Sequence of chain 1.A:
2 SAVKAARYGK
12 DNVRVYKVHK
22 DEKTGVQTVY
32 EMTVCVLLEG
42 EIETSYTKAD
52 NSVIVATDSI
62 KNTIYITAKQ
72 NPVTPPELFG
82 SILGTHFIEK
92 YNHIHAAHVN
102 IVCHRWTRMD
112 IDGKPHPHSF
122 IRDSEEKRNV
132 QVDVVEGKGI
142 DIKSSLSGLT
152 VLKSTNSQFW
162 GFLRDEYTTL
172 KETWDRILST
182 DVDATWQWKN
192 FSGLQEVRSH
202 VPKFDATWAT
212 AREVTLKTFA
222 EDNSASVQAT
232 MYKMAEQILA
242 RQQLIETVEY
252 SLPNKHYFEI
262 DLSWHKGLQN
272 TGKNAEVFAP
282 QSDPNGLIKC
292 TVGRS

This small molecule binds to this protein.
Small molecule (SMILES): O=c1[nH]c(=O)c2nn[nH]c2[nH]1

Sequence of chain 2.A:
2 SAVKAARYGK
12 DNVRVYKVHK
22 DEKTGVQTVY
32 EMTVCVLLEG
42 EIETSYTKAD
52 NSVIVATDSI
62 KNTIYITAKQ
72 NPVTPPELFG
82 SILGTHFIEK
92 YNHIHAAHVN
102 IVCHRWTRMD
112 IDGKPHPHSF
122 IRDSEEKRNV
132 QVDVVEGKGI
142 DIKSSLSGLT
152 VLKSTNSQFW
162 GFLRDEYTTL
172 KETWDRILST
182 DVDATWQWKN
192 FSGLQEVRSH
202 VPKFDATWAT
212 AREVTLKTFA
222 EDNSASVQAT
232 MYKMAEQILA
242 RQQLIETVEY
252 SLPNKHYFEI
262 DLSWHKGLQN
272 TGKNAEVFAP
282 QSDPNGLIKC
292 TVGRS

Binding-site contacts:
Ligand atom O2 contacts residue ARG177 of chain 1.A at 2.8 Å (salt-bridge).
Ligand atom N9 contacts residue THR58 of chain 2.A at 4.1 Å.
Ligand atom C2 contacts residue PHE160 of chain 1.A at 3.7 Å (hydrophobic).
Ligand atom O6 contacts residue THR58 of chain 2.A at 3.8 Å.
Ligand atom N1 contacts residue PHE160 of chain 1.A at 3.6 Å.
Ligand atom N9 contacts residue ARG177 of chain 1.A at 3.9 Å.
Ligand atom O2 contacts residue ASN255 of chain 1.A at 4.1 Å.
Ligand atom N8 contacts residue THR58 of chain 2.A at 3.3 Å (h-bond).
Ligand atom N3 contacts residue ASN255 of chain 1.A at 3.3 Å (h-bond).
Ligand atom C2 contacts residue ARG177 of chain 1.A at 3.6 Å.
Ligand atom O6 contacts residue ILE55 of chain 2.A at 3.5 Å.
Ligand atom O6 contacts residue TYR9 of chain 2.A at 3.8 Å.
Ligand atom C2 contacts residue GLN229 of chain 1.A at 3.9 Å.
Ligand atom N7 contacts residue THR58 of chain 2.A at 2.8 Å (h-bond).
Ligand atom N3 contacts residue PHE160 of chain 1.A at 3.8 Å.
Ligand atom C2 contacts residue ASN255 of chain 1.A at 3.9 Å.
Ligand atom N8 contacts residue PHE160 of chain 1.A at 3.6 Å.
Ligand atom N8 contacts residue ALA57 of chain 2.A at 3.8 Å.
Ligand atom O2 contacts residue SER227 of chain 1.A at 3.6 Å.
Ligand atom N7 contacts residue ALA57 of chain 2.A at 3.5 Å.
Ligand atom O6 contacts residue PHE160 of chain 1.A at 4.0 Å.
Ligand atom O2 contacts residue GLN229 of chain 1.A at 3.8 Å.
Ligand atom N1 contacts residue GLN229 of chain 1.A at 3.0 Å (h-bond).
Ligand atom N8 contacts residue LEU171 of chain 1.A at 3.8 Å.
Ligand atom N9 contacts residue LEU171 of chain 1.A at 4.0 Å.
Ligand atom C6 contacts residue GLN229 of chain 1.A at 3.7 Å.
Ligand atom O6 contacts residue GLN229 of chain 1.A at 2.9 Å (h-bond).
Ligand atom C2 contacts residue VAL228 of chain 1.A at 4.0 Å (hydrophobic).
Ligand atom C5 contacts residue THR58 of chain 2.A at 3.9 Å.
Ligand atom N7 contacts residue PHE160 of chain 1.A at 3.7 Å.
Ligand atom C6 contacts residue PHE160 of chain 1.A at 3.5 Å (hydrophobic).
Ligand atom N3 contacts residue ARG177 of chain 1.A at 3.0 Å (salt-bridge).
Ligand atom N9 contacts residue PHE160 of chain 1.A at 3.5 Å.
Ligand atom O2 contacts residue PHE160 of chain 1.A at 3.9 Å.
Ligand atom N8 contacts residue ASP59 of chain 2.A at 3.9 Å.
Ligand atom C4 contacts residue ASN255 of chain 1.A at 3.9 Å.
Ligand atom O2 contacts residue VAL228 of chain 1.A at 2.9 Å (h-bond).
Ligand atom C5 contacts residue PHE160 of chain 1.A at 3.4 Å (hydrophobic).
Ligand atom C4 contacts residue ARG177 of chain 1.A at 3.8 Å.
Ligand atom C4 contacts residue PHE160 of chain 1.A at 3.4 Å (hydrophobic).